The small molecule below binds the protein below.
Small molecule (SMILES): CC(=O)N[C@@H]1[C@@H](O)[C@H](O)[C@@H](CO)O[C@H]1O

Sequence of chain 1.A:
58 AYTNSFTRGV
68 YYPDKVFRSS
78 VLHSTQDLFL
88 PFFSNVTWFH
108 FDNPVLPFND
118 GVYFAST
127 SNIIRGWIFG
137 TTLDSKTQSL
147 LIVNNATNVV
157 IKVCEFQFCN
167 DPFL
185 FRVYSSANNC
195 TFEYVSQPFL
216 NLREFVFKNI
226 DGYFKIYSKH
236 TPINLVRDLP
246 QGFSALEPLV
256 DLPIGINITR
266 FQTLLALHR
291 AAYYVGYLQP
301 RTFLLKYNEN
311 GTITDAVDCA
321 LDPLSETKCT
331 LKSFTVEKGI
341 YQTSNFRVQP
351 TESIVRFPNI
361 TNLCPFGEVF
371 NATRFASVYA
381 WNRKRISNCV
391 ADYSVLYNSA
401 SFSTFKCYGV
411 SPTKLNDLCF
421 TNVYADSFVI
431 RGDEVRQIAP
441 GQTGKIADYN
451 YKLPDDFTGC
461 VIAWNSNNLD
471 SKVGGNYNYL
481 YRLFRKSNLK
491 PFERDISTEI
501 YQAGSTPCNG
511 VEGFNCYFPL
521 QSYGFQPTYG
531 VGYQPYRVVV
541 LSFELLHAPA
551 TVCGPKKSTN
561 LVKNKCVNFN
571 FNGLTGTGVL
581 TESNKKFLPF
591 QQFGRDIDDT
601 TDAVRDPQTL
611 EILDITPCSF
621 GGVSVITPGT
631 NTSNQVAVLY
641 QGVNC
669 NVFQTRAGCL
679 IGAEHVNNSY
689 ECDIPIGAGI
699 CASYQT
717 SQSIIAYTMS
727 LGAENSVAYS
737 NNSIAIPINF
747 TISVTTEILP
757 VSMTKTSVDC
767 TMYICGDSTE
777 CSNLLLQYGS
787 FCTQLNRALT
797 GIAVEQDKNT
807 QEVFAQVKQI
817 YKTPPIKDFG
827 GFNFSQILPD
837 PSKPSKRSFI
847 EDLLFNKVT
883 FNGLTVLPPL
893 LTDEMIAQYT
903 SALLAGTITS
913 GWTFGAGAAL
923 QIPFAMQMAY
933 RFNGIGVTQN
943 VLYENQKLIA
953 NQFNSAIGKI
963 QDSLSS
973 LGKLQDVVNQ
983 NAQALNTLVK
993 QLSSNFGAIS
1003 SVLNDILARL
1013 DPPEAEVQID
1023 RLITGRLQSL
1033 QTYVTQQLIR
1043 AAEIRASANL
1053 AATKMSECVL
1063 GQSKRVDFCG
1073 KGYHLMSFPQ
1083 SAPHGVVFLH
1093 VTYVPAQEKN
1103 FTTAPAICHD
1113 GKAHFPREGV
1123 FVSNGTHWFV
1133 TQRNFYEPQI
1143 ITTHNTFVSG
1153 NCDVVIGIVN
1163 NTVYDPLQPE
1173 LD

Binding-site contacts:
Ligand atom C8 contacts residue ASN1126 of chain 1.A at 3.3 Å.
Ligand atom N2 contacts residue THR1128 of chain 1.A at 3.1 Å (h-bond).
Ligand atom O5 contacts residue ASN1126 of chain 1.A at 2.4 Å (h-bond).
Ligand atom N2 contacts residue HIS1129 of chain 1.A at 4.5 Å.
Ligand atom C7 contacts residue THR1128 of chain 1.A at 3.8 Å.
Ligand atom C7 contacts residue ASN1126 of chain 1.A at 3.4 Å.
Ligand atom C2 contacts residue HIS1129 of chain 1.A at 4.5 Å.
Ligand atom C2 contacts residue ASN1126 of chain 1.A at 2.5 Å.
Ligand atom O5 contacts residue PHE1131 of chain 1.A at 4.4 Å.
Ligand atom O6 contacts residue PHE1131 of chain 1.A at 4.3 Å.
Ligand atom N2 contacts residue ASN1126 of chain 1.A at 2.9 Å (h-bond).
Ligand atom C2 contacts residue THR1128 of chain 1.A at 3.9 Å.
Ligand atom O5 contacts residue HIS1129 of chain 1.A at 4.1 Å.
Ligand atom O7 contacts residue THR1128 of chain 1.A at 3.8 Å.
Ligand atom O7 contacts residue ASN1126 of chain 1.A at 3.7 Å.
Ligand atom C1 contacts residue HIS1129 of chain 1.A at 3.3 Å.
Ligand atom C1 contacts residue ASN1126 of chain 1.A at 1.4 Å.
Ligand atom C3 contacts residue ASN1126 of chain 1.A at 3.8 Å.
Ligand atom C5 contacts residue ASN1126 of chain 1.A at 3.7 Å.
Ligand atom C4 contacts residue ASN1126 of chain 1.A at 4.3 Å.
Ligand atom C1 contacts residue THR1128 of chain 1.A at 3.6 Å.